Binding-site contacts:
Ligand atom C5 contacts residue NAG1 of chain 1.RA at 3.9 Å.
Ligand atom O5 contacts residue LYS222 of chain 1.I at 4.3 Å.
Ligand atom O6 contacts residue LYS222 of chain 1.I at 4.0 Å.
Ligand atom O7 contacts residue ARG412 of chain 1.I at 4.4 Å.
Ligand atom C6 contacts residue NAG1 of chain 1.RA at 3.8 Å.
Ligand atom C3 contacts residue VAL414 of chain 1.I at 4.2 Å (hydrophobic).
Ligand atom C7 contacts residue VAL414 of chain 1.I at 4.2 Å (hydrophobic).
Ligand atom O5 contacts residue ASN232 of chain 1.I at 2.4 Å (h-bond).
Ligand atom C7 contacts residue ASN232 of chain 1.I at 4.0 Å.
Ligand atom C5 contacts residue ASN232 of chain 1.I at 3.7 Å.
Ligand atom C3 contacts residue ASN232 of chain 1.I at 3.8 Å.
Ligand atom C2 contacts residue ASN232 of chain 1.I at 2.5 Å.
Ligand atom C8 contacts residue ASN346 of chain 1.I at 3.5 Å.
Ligand atom O7 contacts residue VAL414 of chain 1.I at 3.7 Å.
Ligand atom C1 contacts residue GLU181 of chain 1.I at 4.3 Å.
Ligand atom N2 contacts residue ASN232 of chain 1.I at 3.0 Å (h-bond).
Ligand atom C1 contacts residue SER415 of chain 1.I at 4.0 Å.
Ligand atom C8 contacts residue VAL224 of chain 1.I at 3.9 Å (hydrophobic).
Ligand atom N2 contacts residue SER415 of chain 1.I at 3.9 Å.
Ligand atom O5 contacts residue NAG1 of chain 1.RA at 4.1 Å.
Ligand atom C3 contacts residue SER415 of chain 1.I at 4.4 Å.
Ligand atom C2 contacts residue SER415 of chain 1.I at 4.3 Å.
Ligand atom O6 contacts residue GLY348 of chain 1.I at 3.4 Å.
Ligand atom C8 contacts residue LEU231 of chain 1.I at 3.4 Å (hydrophobic).
Ligand atom C1 contacts residue ASN232 of chain 1.I at 1.4 Å.
Ligand atom C7 contacts residue ASN346 of chain 1.I at 3.9 Å.
Ligand atom C8 contacts residue VAL414 of chain 1.I at 4.3 Å (hydrophobic).
Ligand atom C5 contacts residue VAL414 of chain 1.I at 3.6 Å (hydrophobic).
Ligand atom O7 contacts residue PRO182 of chain 1.I at 3.8 Å.
Ligand atom O7 contacts residue ASN346 of chain 1.I at 3.7 Å.
Ligand atom C6 contacts residue GLU181 of chain 1.I at 3.4 Å.
Ligand atom C7 contacts residue VAL224 of chain 1.I at 4.4 Å (hydrophobic).
Ligand atom O4 contacts residue GLU181 of chain 1.I at 4.3 Å.
Ligand atom C5 contacts residue GLU181 of chain 1.I at 3.5 Å.
Ligand atom O4 contacts residue VAL414 of chain 1.I at 3.8 Å.
Ligand atom C4 contacts residue ASN232 of chain 1.I at 4.3 Å.
Ligand atom O6 contacts residue SER179 of chain 1.I at 3.7 Å.
Ligand atom O5 contacts residue GLU181 of chain 1.I at 4.1 Å.
Ligand atom C4 contacts residue VAL414 of chain 1.I at 4.1 Å (hydrophobic).
Ligand atom C6 contacts residue VAL414 of chain 1.I at 4.4 Å (hydrophobic).

Sequence of chain 1.I:
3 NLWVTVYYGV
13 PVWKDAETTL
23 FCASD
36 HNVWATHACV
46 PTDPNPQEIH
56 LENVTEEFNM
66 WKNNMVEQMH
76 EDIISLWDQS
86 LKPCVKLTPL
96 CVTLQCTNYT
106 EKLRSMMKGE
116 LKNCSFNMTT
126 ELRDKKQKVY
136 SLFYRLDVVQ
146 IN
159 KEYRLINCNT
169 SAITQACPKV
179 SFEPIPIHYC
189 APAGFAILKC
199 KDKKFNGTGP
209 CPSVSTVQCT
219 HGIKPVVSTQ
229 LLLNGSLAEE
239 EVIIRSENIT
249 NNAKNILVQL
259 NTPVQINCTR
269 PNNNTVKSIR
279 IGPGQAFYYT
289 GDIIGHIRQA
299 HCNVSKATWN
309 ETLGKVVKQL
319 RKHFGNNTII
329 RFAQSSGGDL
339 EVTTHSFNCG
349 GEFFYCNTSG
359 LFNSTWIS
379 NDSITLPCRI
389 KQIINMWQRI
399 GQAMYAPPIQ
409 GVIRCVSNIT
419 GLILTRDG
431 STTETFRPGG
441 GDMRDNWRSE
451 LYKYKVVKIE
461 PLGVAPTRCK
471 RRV

The protein below binds the small molecule below.
Small molecule (SMILES): CC(=O)N[C@H]1[C@H](O[C@H]2[C@H](O)[C@@H](NC(C)=O)CO[C@@H]2CO)O[C@H](CO)[C@@H](O[C@@H]2O[C@H](CO)[C@@H](O)[C@H](O[C@H]3O[C@H](CO)[C@@H](O)[C@H](O)[C@@H]3O)[C@@H]2O)[C@@H]1O